Sequence of chain 1.B:
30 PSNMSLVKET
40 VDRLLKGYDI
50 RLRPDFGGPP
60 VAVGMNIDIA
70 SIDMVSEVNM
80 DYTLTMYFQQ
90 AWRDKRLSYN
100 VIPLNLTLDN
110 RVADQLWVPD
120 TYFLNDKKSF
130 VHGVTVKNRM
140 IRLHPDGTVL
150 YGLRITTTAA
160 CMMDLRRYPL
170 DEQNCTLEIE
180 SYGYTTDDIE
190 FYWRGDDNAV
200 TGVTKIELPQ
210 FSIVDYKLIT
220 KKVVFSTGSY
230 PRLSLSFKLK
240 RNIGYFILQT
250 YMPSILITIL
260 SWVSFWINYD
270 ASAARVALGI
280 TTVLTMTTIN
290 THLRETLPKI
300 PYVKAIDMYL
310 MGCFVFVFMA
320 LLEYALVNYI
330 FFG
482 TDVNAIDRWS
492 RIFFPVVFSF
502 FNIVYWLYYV

Binding-site contacts:
Ligand atom C7 contacts residue ASN104 of chain 1.B at 3.8 Å.
Ligand atom C5 contacts residue ASN104 of chain 1.B at 3.6 Å.
Ligand atom C3 contacts residue ASN104 of chain 1.B at 3.8 Å.
Ligand atom C6 contacts residue HIS143 of chain 1.B at 4.2 Å.
Ligand atom C1 contacts residue ASN104 of chain 1.B at 1.4 Å.
Ligand atom C8 contacts residue ASN104 of chain 1.B at 4.3 Å.
Ligand atom O7 contacts residue LEU103 of chain 1.B at 4.1 Å.
Ligand atom C5 contacts residue HIS143 of chain 1.B at 4.2 Å.
Ligand atom N2 contacts residue ASN104 of chain 1.B at 2.9 Å (h-bond).
Ligand atom C2 contacts residue ASN104 of chain 1.B at 2.4 Å.
Ligand atom O5 contacts residue ASN104 of chain 1.B at 2.3 Å (h-bond).
Ligand atom O5 contacts residue HIS143 of chain 1.B at 3.3 Å.
Ligand atom O7 contacts residue ASN104 of chain 1.B at 4.4 Å.
Ligand atom C1 contacts residue HIS143 of chain 1.B at 3.9 Å.
Ligand atom C4 contacts residue ASN104 of chain 1.B at 4.2 Å.
Ligand atom O7 contacts residue PRO102 of chain 1.B at 4.5 Å.

A protein and the small-molecule ligand that binds it are described below.
Small molecule (SMILES): CC(=O)N[C@H]1[C@H](O[C@H]2[C@H](O)[C@@H](NC(C)=O)CO[C@@H]2CO)O[C@H](CO)[C@@H](O[C@@H]2O[C@H](CO[C@H]3O[C@H](CO)[C@@H](O)[C@H](O)[C@@H]3O)[C@@H](O)[C@H](O[C@H]3O[C@H](CO)[C@@H](O)[C@H](O)[C@@H]3O)[C@@H]2O)[C@@H]1O